Binding-site contacts:
Ligand atom C7 contacts residue ASN613 of chain 1.C at 3.2 Å.
Ligand atom O5 contacts residue GLN833 of chain 1.A at 3.9 Å.
Ligand atom C3 contacts residue ASN613 of chain 1.C at 3.8 Å.
Ligand atom O7 contacts residue ASN613 of chain 1.C at 2.9 Å (h-bond).
Ligand atom C5 contacts residue ASN613 of chain 1.C at 3.7 Å.
Ligand atom C1 contacts residue THR615 of chain 1.C at 3.5 Å.
Ligand atom C3 contacts residue GLN833 of chain 1.A at 4.3 Å.
Ligand atom N2 contacts residue GLN833 of chain 1.A at 4.2 Å.
Ligand atom O6 contacts residue THR615 of chain 1.C at 3.7 Å.
Ligand atom C6 contacts residue THR615 of chain 1.C at 4.5 Å.
Ligand atom N2 contacts residue ASN613 of chain 1.C at 3.0 Å (h-bond).
Ligand atom O7 contacts residue ILE831 of chain 1.A at 4.3 Å.
Ligand atom O7 contacts residue GLN833 of chain 1.A at 3.4 Å.
Ligand atom C8 contacts residue GLN641 of chain 1.C at 4.2 Å.
Ligand atom C1 contacts residue GLN833 of chain 1.A at 4.1 Å.
Ligand atom O5 contacts residue THR615 of chain 1.C at 3.1 Å (h-bond).
Ligand atom C5 contacts residue GLN833 of chain 1.A at 4.4 Å.
Ligand atom C5 contacts residue THR615 of chain 1.C at 4.0 Å.
Ligand atom O5 contacts residue ASN613 of chain 1.C at 2.3 Å (h-bond).
Ligand atom C1 contacts residue ASN613 of chain 1.C at 1.4 Å.
Ligand atom C4 contacts residue ASN613 of chain 1.C at 4.2 Å.
Ligand atom C7 contacts residue GLN833 of chain 1.A at 4.0 Å.
Ligand atom O3 contacts residue GLN833 of chain 1.A at 4.1 Å.
Ligand atom C4 contacts residue GLN833 of chain 1.A at 4.0 Å.
Ligand atom C2 contacts residue ASN613 of chain 1.C at 2.5 Å.
Ligand atom C8 contacts residue ILE831 of chain 1.A at 4.5 Å (hydrophobic).
Ligand atom C2 contacts residue GLN833 of chain 1.A at 3.6 Å.

Sequence of chain 1.C:
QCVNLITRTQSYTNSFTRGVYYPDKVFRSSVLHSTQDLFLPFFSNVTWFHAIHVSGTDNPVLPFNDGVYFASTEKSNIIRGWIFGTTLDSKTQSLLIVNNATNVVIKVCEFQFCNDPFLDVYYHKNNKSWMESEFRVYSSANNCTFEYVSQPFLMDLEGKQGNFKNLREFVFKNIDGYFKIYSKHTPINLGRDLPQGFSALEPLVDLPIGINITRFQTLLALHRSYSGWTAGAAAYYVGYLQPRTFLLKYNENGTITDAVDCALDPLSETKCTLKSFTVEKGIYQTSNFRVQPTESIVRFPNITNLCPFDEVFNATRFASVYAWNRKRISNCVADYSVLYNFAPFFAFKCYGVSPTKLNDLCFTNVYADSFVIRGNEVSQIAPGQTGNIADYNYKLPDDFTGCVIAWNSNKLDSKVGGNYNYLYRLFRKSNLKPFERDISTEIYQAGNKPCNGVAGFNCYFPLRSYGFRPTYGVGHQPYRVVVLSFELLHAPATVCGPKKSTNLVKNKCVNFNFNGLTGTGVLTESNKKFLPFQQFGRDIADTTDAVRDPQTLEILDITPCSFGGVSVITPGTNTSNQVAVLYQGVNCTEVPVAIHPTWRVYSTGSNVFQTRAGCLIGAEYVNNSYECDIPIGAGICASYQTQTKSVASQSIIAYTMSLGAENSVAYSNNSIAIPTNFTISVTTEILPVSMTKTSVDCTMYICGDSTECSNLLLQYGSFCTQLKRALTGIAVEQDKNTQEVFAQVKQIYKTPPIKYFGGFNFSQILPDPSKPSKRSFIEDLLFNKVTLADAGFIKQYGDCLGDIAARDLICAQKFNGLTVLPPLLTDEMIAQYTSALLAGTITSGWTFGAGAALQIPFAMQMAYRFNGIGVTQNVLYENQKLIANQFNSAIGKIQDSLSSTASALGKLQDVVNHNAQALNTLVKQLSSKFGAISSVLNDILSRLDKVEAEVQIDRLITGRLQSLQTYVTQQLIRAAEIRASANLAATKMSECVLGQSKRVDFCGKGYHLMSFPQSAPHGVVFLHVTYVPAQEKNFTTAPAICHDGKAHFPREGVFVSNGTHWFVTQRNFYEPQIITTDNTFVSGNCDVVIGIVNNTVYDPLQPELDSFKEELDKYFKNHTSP

The small molecule below binds the protein below.
Small molecule (SMILES): CC(=O)N[C@H]1[C@H](O[C@H]2[C@H](O)[C@@H](NC(C)=O)CO[C@@H]2CO)O[C@H](CO)[C@@H](O)[C@@H]1O

Sequence of chain 1.A:
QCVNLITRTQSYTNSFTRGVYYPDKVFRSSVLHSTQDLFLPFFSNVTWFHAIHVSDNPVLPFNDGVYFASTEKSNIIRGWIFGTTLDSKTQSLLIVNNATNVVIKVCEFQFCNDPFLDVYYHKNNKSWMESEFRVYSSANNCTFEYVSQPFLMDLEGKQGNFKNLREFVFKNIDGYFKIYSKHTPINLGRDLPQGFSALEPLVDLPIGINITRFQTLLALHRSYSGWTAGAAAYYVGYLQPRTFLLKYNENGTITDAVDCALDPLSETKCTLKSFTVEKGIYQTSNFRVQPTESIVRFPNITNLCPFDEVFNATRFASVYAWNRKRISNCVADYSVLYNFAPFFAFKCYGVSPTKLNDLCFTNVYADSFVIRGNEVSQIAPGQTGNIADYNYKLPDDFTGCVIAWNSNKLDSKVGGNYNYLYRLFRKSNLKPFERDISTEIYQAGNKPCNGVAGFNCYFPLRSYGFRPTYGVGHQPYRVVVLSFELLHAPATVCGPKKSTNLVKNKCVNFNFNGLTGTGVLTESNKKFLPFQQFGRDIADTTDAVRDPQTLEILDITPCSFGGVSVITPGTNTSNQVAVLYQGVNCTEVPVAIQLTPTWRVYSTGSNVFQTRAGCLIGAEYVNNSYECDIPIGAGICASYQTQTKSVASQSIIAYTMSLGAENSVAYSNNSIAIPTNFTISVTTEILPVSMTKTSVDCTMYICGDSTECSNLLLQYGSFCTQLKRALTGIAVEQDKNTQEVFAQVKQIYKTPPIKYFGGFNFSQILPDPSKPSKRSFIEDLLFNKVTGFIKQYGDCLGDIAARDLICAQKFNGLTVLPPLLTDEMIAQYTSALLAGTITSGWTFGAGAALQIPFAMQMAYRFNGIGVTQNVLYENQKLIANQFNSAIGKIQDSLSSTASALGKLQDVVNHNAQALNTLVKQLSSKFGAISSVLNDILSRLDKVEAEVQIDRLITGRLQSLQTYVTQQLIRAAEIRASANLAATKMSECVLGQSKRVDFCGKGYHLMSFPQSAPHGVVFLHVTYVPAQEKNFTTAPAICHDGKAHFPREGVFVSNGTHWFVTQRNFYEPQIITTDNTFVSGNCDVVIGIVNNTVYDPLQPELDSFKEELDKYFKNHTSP